Binding-site contacts:
Ligand atom C14 contacts residue THR258 of chain 1.A at 3.5 Å.
Ligand atom C14 contacts residue GLY259 of chain 1.A at 3.9 Å.
Ligand atom N3 contacts residue ASP199 of chain 1.A at 3.5 Å (salt-bridge).
Ligand atom C8 contacts residue HIS87 of chain 1.A at 3.7 Å.
Ligand atom N1 contacts residue ASP151 of chain 1.A at 2.8 Å (salt-bridge).
Ligand atom N3 contacts residue GLY187 of chain 1.A at 3.6 Å.
Ligand atom N3 contacts residue PRO149 of chain 1.A at 3.7 Å.
Ligand atom C1 contacts residue ASN188 of chain 1.A at 3.9 Å.
Ligand atom C12 contacts residue GLY187 of chain 1.A at 3.7 Å.
Ligand atom C1 contacts residue TRP221 of chain 1.A at 3.8 Å (hydrophobic).
Ligand atom C11 contacts residue ASN188 of chain 1.A at 3.2 Å.
Ligand atom C5 contacts residue ASN188 of chain 1.A at 3.4 Å.
Ligand atom CL contacts residue GLY259 of chain 1.A at 3.5 Å.
Ligand atom N2 contacts residue GLY148 of chain 1.A at 3.3 Å (h-bond).
Ligand atom C3 contacts residue ASN188 of chain 1.A at 3.4 Å.
Ligand atom C12 contacts residue SER146 of chain 1.A at 3.8 Å.
Ligand atom C2 contacts residue ASN188 of chain 1.A at 3.7 Å.
Ligand atom N contacts residue ASN188 of chain 1.A at 3.9 Å.
Ligand atom C4 contacts residue ASN188 of chain 1.A at 3.9 Å.
Ligand atom N contacts residue SER146 of chain 1.A at 3.1 Å (h-bond).
Ligand atom N3 contacts residue ASP151 of chain 1.A at 2.9 Å (salt-bridge).
Ligand atom C10 contacts residue ASN188 of chain 1.A at 3.4 Å.
Ligand atom C9 contacts residue SER261 of chain 1.A at 3.6 Å.
Ligand atom N1 contacts residue SER146 of chain 1.A at 4.0 Å.
Ligand atom C12 contacts residue TRP147 of chain 1.A at 3.9 Å (hydrophobic).
Ligand atom O contacts residue ASN188 of chain 1.A at 3.2 Å (h-bond).
Ligand atom C11 contacts residue ASP151 of chain 1.A at 3.9 Å.
Ligand atom N3 contacts residue GLY148 of chain 1.A at 4.0 Å.
Ligand atom CL contacts residue TYR222 of chain 1.A at 3.4 Å.
Ligand atom CL contacts residue THR258 of chain 1.A at 3.7 Å.
Ligand atom N2 contacts residue SER146 of chain 1.A at 2.9 Å (h-bond).
Ligand atom C9 contacts residue SER146 of chain 1.A at 3.3 Å.
Ligand atom CL contacts residue TRP221 of chain 1.A at 3.6 Å.
Ligand atom C8 contacts residue SER261 of chain 1.A at 3.6 Å.
Ligand atom C13 contacts residue ASN188 of chain 1.A at 3.6 Å.
Ligand atom C12 contacts residue GLY148 of chain 1.A at 3.7 Å.
Ligand atom C7 contacts residue HIS87 of chain 1.A at 3.7 Å.
Ligand atom N contacts residue ASP151 of chain 1.A at 3.8 Å.
Ligand atom N2 contacts residue TRP147 of chain 1.A at 3.1 Å.
Ligand atom C12 contacts residue ASP151 of chain 1.A at 3.5 Å.

Sequence of chain 1.A:
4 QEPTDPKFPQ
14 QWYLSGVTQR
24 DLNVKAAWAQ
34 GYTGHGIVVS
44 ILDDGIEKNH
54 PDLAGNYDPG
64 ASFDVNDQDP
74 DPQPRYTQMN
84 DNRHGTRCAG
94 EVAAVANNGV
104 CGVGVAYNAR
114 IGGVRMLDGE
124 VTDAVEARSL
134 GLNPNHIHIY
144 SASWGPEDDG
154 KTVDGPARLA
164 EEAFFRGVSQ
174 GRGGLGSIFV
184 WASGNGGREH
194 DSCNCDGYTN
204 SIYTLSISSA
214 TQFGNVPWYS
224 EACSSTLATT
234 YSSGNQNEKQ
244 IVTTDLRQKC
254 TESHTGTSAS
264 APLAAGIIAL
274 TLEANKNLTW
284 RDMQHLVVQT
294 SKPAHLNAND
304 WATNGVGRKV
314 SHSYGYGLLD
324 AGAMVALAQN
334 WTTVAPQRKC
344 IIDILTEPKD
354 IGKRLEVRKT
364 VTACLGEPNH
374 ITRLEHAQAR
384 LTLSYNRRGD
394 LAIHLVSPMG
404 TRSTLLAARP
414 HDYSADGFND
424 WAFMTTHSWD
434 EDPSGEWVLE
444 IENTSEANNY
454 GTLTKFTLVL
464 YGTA

The small molecule below binds the protein below.
Small molecule (SMILES): NC(=[NH2+])N/N=C/c1ccccc1OCc1ccc(Cl)cc1